The protein below binds the small molecule below.
Small molecule (SMILES): COc1ccc2c(Nc3c(Cl)cncc3Cl)cc(=O)oc2c1OC1CCCC1

Binding-site contacts:
Ligand atom C7 contacts residue SER312 of chain 1.D at 3.5 Å.
Ligand atom CL20 contacts residue ASP262 of chain 1.D at 3.2 Å.
Ligand atom O10 contacts residue ILE280 of chain 1.D at 3.5 Å.
Ligand atom C19 contacts residue ASP262 of chain 1.D at 3.6 Å.
Ligand atom C5 contacts residue ILE280 of chain 1.D at 3.7 Å (hydrophobic).
Ligand atom C4 contacts residue PHE284 of chain 1.D at 3.9 Å (hydrophobic).
Ligand atom N22 contacts residue MG1 of chain 1.V at 3.9 Å.
Ligand atom OA contacts residue PHE316 of chain 1.D at 3.4 Å.
Ligand atom C9 contacts residue ILE280 of chain 1.D at 3.8 Å (hydrophobic).
Ligand atom C12 contacts residue TYR103 of chain 1.D at 3.8 Å (hydrophobic).
Ligand atom N22 contacts residue THR215 of chain 1.D at 3.6 Å.
Ligand atom C6 contacts residue MET281 of chain 1.D at 3.5 Å (hydrophobic).
Ligand atom C9 contacts residue PHE316 of chain 1.D at 3.7 Å (hydrophobic).
Ligand atom C11 contacts residue THR277 of chain 1.D at 3.8 Å.
Ligand atom N22 contacts residue MET217 of chain 1.D at 3.7 Å.
Ligand atom C6 contacts residue SER312 of chain 1.D at 3.7 Å.
Ligand atom C14 contacts residue PHE316 of chain 1.D at 3.7 Å (hydrophobic).
Ligand atom C21 contacts residue THR215 of chain 1.D at 3.3 Å.
Ligand atom C12 contacts residue ASN265 of chain 1.D at 3.6 Å.
Ligand atom C4 contacts residue GLN313 of chain 1.D at 3.7 Å.
Ligand atom C13 contacts residue TYR103 of chain 1.D at 3.6 Å (hydrophobic).
Ligand atom CL20 contacts residue LEU263 of chain 1.D at 3.2 Å.
Ligand atom O3 contacts residue PHE316 of chain 1.D at 3.6 Å.
Ligand atom CL25 contacts residue HIS104 of chain 1.D at 3.6 Å.
Ligand atom C21 contacts residue MET217 of chain 1.D at 3.5 Å (hydrophobic).
Ligand atom C11 contacts residue ASN265 of chain 1.D at 3.6 Å.
Ligand atom C5 contacts residue GLN313 of chain 1.D at 3.4 Å.
Ligand atom C5 contacts residue MET281 of chain 1.D at 3.6 Å (hydrophobic).
Ligand atom C1 contacts residue PHE316 of chain 1.D at 3.4 Å (hydrophobic).
Ligand atom CA contacts residue PHE316 of chain 1.D at 3.7 Å (hydrophobic).
Ligand atom C6 contacts residue GLN313 of chain 1.D at 3.6 Å.
Ligand atom C8 contacts residue MET301 of chain 1.D at 3.9 Å (hydrophobic).
Ligand atom C7 contacts residue MET301 of chain 1.D at 3.3 Å (hydrophobic).
Ligand atom O3 contacts residue GLN313 of chain 1.D at 3.0 Å (h-bond).
Ligand atom C21 contacts residue ASP262 of chain 1.D at 3.5 Å.
Ligand atom C6 contacts residue MET301 of chain 1.D at 3.9 Å (hydrophobic).
Ligand atom C2 contacts residue PHE316 of chain 1.D at 3.4 Å (hydrophobic).
Ligand atom O10 contacts residue GLN313 of chain 1.D at 3.3 Å (h-bond).
Ligand atom C5 contacts residue PHE284 of chain 1.D at 3.8 Å (hydrophobic).
Ligand atom OB contacts residue PHE316 of chain 1.D at 4.0 Å.

Sequence of chain 1.D:
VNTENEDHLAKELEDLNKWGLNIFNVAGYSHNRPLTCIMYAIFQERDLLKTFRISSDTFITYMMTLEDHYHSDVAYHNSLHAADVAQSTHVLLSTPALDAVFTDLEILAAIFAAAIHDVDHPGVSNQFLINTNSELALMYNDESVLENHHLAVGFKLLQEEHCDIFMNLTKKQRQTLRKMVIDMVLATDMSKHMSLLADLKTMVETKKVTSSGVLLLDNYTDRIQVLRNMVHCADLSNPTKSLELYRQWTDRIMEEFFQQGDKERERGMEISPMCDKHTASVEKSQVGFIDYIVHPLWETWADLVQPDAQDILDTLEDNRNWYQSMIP